Binding-site contacts:
Ligand atom CAQ contacts residue VAL169 of chain 1.D at 4.2 Å (hydrophobic).
Ligand atom CAC contacts residue MET197 of chain 1.D at 4.1 Å (hydrophobic).
Ligand atom CAH contacts residue GLY198 of chain 1.D at 4.1 Å.
Ligand atom CAR contacts residue LEU173 of chain 1.D at 3.9 Å (hydrophobic).
Ligand atom CAC contacts residue PHE278 of chain 1.D at 3.5 Å (hydrophobic).
Ligand atom CAJ contacts residue GLY198 of chain 1.D at 3.8 Å.
Ligand atom CAJ contacts residue VAL169 of chain 1.D at 3.5 Å (hydrophobic).
Ligand atom OAO contacts residue LEU173 of chain 1.D at 4.0 Å.
Ligand atom CAD contacts residue MET197 of chain 1.D at 3.3 Å (hydrophobic).
Ligand atom CAE contacts residue CYS279 of chain 1.D at 4.1 Å (hydrophobic).
Ligand atom NAA contacts residue LEU66 of chain 1.D at 4.4 Å.
Ligand atom CAH contacts residue ALA166 of chain 1.D at 2.9 Å (hydrophobic).
Ligand atom CAK contacts residue TYR63 of chain 1.D at 4.1 Å (hydrophobic).
Ligand atom CAI contacts residue TYR63 of chain 1.D at 4.3 Å (hydrophobic).
Ligand atom NAA contacts residue TYR63 of chain 1.D at 4.3 Å.
Ligand atom CAE contacts residue LEU201 of chain 1.D at 3.9 Å (hydrophobic).
Ligand atom CAG contacts residue LEU201 of chain 1.D at 3.6 Å (hydrophobic).
Ligand atom CAS contacts residue LEU201 of chain 1.D at 4.0 Å (hydrophobic).
Ligand atom CAS contacts residue GLY170 of chain 1.D at 4.1 Å.
Ligand atom OAN contacts residue ALA166 of chain 1.D at 4.1 Å.
Ligand atom SAP contacts residue VAL165 of chain 1.D at 4.3 Å.
Ligand atom OAN contacts residue VAL165 of chain 1.D at 4.0 Å.
Ligand atom CAR contacts residue LEU201 of chain 1.D at 4.2 Å (hydrophobic).
Ligand atom CAI contacts residue LEU201 of chain 1.D at 3.7 Å (hydrophobic).
Ligand atom CAF contacts residue LEU173 of chain 1.D at 4.3 Å (hydrophobic).
Ligand atom CAH contacts residue GLY170 of chain 1.D at 4.3 Å.
Ligand atom CAJ contacts residue ALA166 of chain 1.D at 3.0 Å (hydrophobic).
Ligand atom NAA contacts residue ARG67 of chain 1.D at 4.3 Å.
Ligand atom OAO contacts residue GLY170 of chain 1.D at 3.6 Å.
Ligand atom CAE contacts residue PHE278 of chain 1.D at 3.8 Å (hydrophobic).
Ligand atom CAD contacts residue CYS279 of chain 1.D at 3.6 Å (hydrophobic).
Ligand atom CAE contacts residue PRO282 of chain 1.D at 3.7 Å (hydrophobic).
Ligand atom CAC contacts residue CYS279 of chain 1.D at 3.1 Å (hydrophobic).
Ligand atom CAC contacts residue PRO282 of chain 1.D at 4.3 Å (hydrophobic).
Ligand atom CAF contacts residue MET197 of chain 1.D at 4.0 Å (hydrophobic).
Ligand atom CAH contacts residue VAL169 of chain 1.D at 3.5 Å (hydrophobic).
Ligand atom CAK contacts residue LEU201 of chain 1.D at 3.5 Å (hydrophobic).
Ligand atom CAJ contacts residue GLY170 of chain 1.D at 3.4 Å.
Ligand atom CAQ contacts residue ALA166 of chain 1.D at 4.3 Å (hydrophobic).
Ligand atom CAS contacts residue VAL169 of chain 1.D at 4.0 Å (hydrophobic).

The protein below binds the small molecule below.
Small molecule (SMILES): N#CSCCOc1ccc(Oc2ccccc2)cc1

Sequence of chain 1.D:
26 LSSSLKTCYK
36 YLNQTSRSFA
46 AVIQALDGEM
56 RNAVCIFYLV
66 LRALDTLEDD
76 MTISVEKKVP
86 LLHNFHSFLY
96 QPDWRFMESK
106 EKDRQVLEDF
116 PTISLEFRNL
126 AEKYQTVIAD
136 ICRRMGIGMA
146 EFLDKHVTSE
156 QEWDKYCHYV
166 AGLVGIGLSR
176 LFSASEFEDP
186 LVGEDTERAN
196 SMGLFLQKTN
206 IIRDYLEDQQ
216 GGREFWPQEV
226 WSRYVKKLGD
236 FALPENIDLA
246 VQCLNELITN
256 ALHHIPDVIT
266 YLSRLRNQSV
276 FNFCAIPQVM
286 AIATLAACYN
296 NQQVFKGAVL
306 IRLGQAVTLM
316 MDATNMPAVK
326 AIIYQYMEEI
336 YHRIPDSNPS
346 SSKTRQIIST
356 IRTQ